Binding-site contacts:
Ligand atom O2 contacts residue GLY627 of chain 4.I at 3.4 Å.
Ligand atom C5 contacts residue PHE629 of chain 4.C at 4.0 Å (hydrophobic).
Ligand atom N3 contacts residue HIS628 of chain 4.I at 4.3 Å.
Ligand atom C2 contacts residue GLY627 of chain 4.I at 4.1 Å.
Ligand atom N3 contacts residue HIS630 of chain 4.C at 2.6 Å (h-bond).
Ligand atom C2 contacts residue HIS630 of chain 4.C at 3.2 Å.
Ligand atom N4 contacts residue HIS630 of chain 4.C at 3.0 Å.
Ligand atom C4 contacts residue HIS630 of chain 4.C at 3.2 Å.
Ligand atom O2 contacts residue ASP626 of chain 4.I at 3.6 Å (salt-bridge).
Ligand atom C2 contacts residue HIS628 of chain 4.I at 3.3 Å.
Ligand atom N1 contacts residue PHE629 of chain 4.I at 4.2 Å.
Ligand atom C5 contacts residue HIS630 of chain 4.C at 4.3 Å.
Ligand atom N1 contacts residue HIS628 of chain 4.I at 2.3 Å (h-bond).
Ligand atom O2 contacts residue HIS630 of chain 4.C at 3.5 Å.
Ligand atom N4 contacts residue PRO631 of chain 4.C at 4.4 Å.
Ligand atom O2 contacts residue HIS628 of chain 4.I at 3.4 Å (h-bond).
Ligand atom C5 contacts residue HIS628 of chain 4.I at 3.9 Å.
Ligand atom C6 contacts residue HIS628 of chain 4.I at 2.7 Å.
Ligand atom C4 contacts residue HIS628 of chain 4.I at 4.5 Å.
Ligand atom N1 contacts residue HIS630 of chain 4.C at 4.2 Å.
Ligand atom N1 contacts residue TRP607 of chain 4.C at 4.5 Å.
Ligand atom C6 contacts residue PHE629 of chain 4.I at 4.0 Å (hydrophobic).
Ligand atom N4 contacts residue PHE629 of chain 4.C at 4.4 Å.

Sequence of chain 4.I:
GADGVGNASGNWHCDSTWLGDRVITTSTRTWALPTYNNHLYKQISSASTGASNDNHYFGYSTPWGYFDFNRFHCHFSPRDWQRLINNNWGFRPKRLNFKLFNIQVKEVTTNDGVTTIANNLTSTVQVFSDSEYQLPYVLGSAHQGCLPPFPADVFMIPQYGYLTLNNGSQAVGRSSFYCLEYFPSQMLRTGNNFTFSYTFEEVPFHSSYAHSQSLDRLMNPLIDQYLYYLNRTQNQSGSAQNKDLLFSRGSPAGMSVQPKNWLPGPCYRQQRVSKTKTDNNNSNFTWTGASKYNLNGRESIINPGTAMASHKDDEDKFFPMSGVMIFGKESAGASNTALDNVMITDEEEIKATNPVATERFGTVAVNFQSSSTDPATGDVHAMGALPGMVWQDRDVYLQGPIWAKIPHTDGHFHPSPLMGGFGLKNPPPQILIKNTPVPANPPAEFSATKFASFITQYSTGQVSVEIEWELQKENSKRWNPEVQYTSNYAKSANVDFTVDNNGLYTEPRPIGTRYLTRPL

Sequence of chain 4.C:
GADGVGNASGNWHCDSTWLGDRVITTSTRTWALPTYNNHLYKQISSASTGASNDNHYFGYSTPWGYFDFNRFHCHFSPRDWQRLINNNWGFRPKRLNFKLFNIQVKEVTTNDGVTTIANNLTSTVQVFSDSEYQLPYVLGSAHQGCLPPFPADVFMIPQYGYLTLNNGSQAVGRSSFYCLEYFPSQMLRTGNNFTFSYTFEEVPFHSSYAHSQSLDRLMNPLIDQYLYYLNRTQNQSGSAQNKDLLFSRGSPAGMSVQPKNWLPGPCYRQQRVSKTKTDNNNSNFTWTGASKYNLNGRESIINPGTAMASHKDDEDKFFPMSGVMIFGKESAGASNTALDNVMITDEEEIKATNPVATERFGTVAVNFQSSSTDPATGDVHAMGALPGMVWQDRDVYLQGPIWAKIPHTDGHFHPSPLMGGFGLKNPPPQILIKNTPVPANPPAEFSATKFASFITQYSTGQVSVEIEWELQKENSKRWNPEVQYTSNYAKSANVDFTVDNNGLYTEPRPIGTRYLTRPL

A small-molecule ligand and the protein it binds are described below.
Small molecule (SMILES): Nc1ccnc(=O)[nH]1